Binding-site contacts:
Ligand atom O7 contacts residue ASN328 of chain 1.A at 3.7 Å.
Ligand atom N2 contacts residue ASN328 of chain 1.A at 2.8 Å (h-bond).
Ligand atom C5 contacts residue ASN328 of chain 1.A at 3.4 Å.
Ligand atom C1 contacts residue ASN328 of chain 1.A at 1.4 Å.
Ligand atom C8 contacts residue ASN328 of chain 1.A at 4.4 Å.
Ligand atom O5 contacts residue ASN328 of chain 1.A at 2.2 Å (h-bond).
Ligand atom C7 contacts residue ASN328 of chain 1.A at 3.3 Å.
Ligand atom O6 contacts residue ARG431 of chain 1.A at 3.8 Å.
Ligand atom O6 contacts residue HIS329 of chain 1.A at 4.0 Å.
Ligand atom C4 contacts residue ASN328 of chain 1.A at 4.1 Å.
Ligand atom O6 contacts residue ASN328 of chain 1.A at 4.5 Å.
Ligand atom C6 contacts residue ASN328 of chain 1.A at 4.5 Å.
Ligand atom C8 contacts residue VAL326 of chain 1.A at 4.2 Å (hydrophobic).
Ligand atom O7 contacts residue ILE429 of chain 1.A at 4.0 Å.
Ligand atom O6 contacts residue SER330 of chain 1.A at 4.4 Å.
Ligand atom C2 contacts residue ASN328 of chain 1.A at 2.4 Å.
Ligand atom C3 contacts residue ASN328 of chain 1.A at 3.8 Å.

Sequence of chain 1.A:
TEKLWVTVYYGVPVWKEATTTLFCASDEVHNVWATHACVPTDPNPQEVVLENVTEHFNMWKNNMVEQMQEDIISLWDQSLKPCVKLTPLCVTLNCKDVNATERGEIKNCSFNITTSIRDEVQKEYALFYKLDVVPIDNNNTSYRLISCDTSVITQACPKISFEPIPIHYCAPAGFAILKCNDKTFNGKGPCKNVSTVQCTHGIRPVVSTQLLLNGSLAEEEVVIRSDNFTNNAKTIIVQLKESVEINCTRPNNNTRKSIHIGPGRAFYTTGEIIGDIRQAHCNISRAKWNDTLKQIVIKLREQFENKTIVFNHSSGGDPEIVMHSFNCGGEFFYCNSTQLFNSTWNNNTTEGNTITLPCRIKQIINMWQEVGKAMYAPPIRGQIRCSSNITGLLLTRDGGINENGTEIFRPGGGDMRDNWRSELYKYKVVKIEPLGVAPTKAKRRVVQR

The small molecule below binds the protein below.
Small molecule (SMILES): CC(=O)N[C@H]1[C@H](O[C@H]2[C@H](O)[C@@H](NC(C)=O)CO[C@@H]2CO)O[C@H](CO)[C@@H](O[C@@H]2O[C@H](CO)[C@@H](O)[C@H](O)[C@@H]2O)[C@@H]1O